Binding-site contacts:
Ligand atom O4' contacts residue PRO334 of chain 11.A at 4.0 Å.
Ligand atom C4' contacts residue GLN252 of chain 11.A at 3.5 Å.
Ligand atom N1 contacts residue LEU328 of chain 11.A at 3.8 Å.
Ligand atom OP1 contacts residue ARG391 of chain 11.A at 3.8 Å.
Ligand atom C3' contacts residue PHE333 of chain 11.A at 3.8 Å (hydrophobic).
Ligand atom OP2 contacts residue PHE333 of chain 11.A at 3.3 Å.
Ligand atom C1' contacts residue LEU328 of chain 11.A at 3.9 Å (hydrophobic).
Ligand atom OP1 contacts residue GLN252 of chain 11.A at 3.7 Å.
Ligand atom N1 contacts residue PHE333 of chain 11.A at 3.8 Å.
Ligand atom OP2 contacts residue ARG391 of chain 11.A at 3.9 Å.
Ligand atom O4' contacts residue GLN252 of chain 11.A at 3.9 Å.
Ligand atom C4 contacts residue GLY98 of chain 11.A at 3.2 Å.
Ligand atom C5 contacts residue GLY98 of chain 11.A at 2.9 Å.
Ligand atom O5' contacts residue PHE333 of chain 11.A at 3.8 Å.
Ligand atom C5' contacts residue GLN252 of chain 11.A at 3.4 Å.
Ligand atom O4 contacts residue GLY98 of chain 11.A at 2.8 Å (h-bond).
Ligand atom O5' contacts residue LEU328 of chain 11.A at 3.6 Å.
Ligand atom C6 contacts residue GLY98 of chain 11.A at 4.1 Å.
Ligand atom C2' contacts residue PHE333 of chain 11.A at 2.9 Å (hydrophobic).
Ligand atom C4 contacts residue PRO334 of chain 11.A at 3.6 Å (hydrophobic).
Ligand atom P contacts residue PHE333 of chain 11.A at 3.8 Å.
Ligand atom OP2 contacts residue GLU102 of chain 11.A at 3.5 Å (salt-bridge).
Ligand atom C7 contacts residue TYR336 of chain 11.A at 3.6 Å (hydrophobic).
Ligand atom O4 contacts residue PRO334 of chain 11.A at 3.7 Å.
Ligand atom O2 contacts residue PRO334 of chain 11.A at 3.8 Å.
Ligand atom C2 contacts residue LEU328 of chain 11.A at 3.0 Å (hydrophobic).
Ligand atom O5' contacts residue GLN252 of chain 11.A at 3.1 Å (h-bond).
Ligand atom O2 contacts residue LEU328 of chain 11.A at 2.2 Å.
Ligand atom O4' contacts residue LEU328 of chain 11.A at 3.0 Å.
Ligand atom C5' contacts residue PHE333 of chain 11.A at 3.2 Å (hydrophobic).
Ligand atom C4' contacts residue LEU328 of chain 11.A at 4.1 Å (hydrophobic).
Ligand atom C6 contacts residue PHE333 of chain 11.A at 3.7 Å (hydrophobic).
Ligand atom O4 contacts residue ALA259 of chain 11.A at 3.2 Å.
Ligand atom OP2 contacts residue GLN252 of chain 11.A at 4.1 Å.
Ligand atom N3 contacts residue PRO334 of chain 11.A at 3.5 Å.
Ligand atom O3' contacts residue PHE333 of chain 11.A at 3.5 Å.
Ligand atom C1' contacts residue PHE333 of chain 11.A at 3.1 Å (hydrophobic).
Ligand atom C2 contacts residue PRO334 of chain 11.A at 3.7 Å (hydrophobic).
Ligand atom C2' contacts residue LEU328 of chain 11.A at 3.7 Å (hydrophobic).
Ligand atom N3 contacts residue LEU328 of chain 11.A at 3.9 Å.

This small molecule binds to this protein.
Small molecule (SMILES): Cc1cn([C@H]2C[C@H](O[P](=O)(O)OC[C@H]3O[C@@H](n4cc(C)c(=O)[nH]c4=O)C[C@@H]3O)[C@@H](CO[P](=O)(O)O[C@H]3C[C@H](n4ccc(=O)[nH]c4=O)O[C@@H]3COP(=O)=O)O2)c(=O)[nH]c1=O

Sequence of chain 11.A:
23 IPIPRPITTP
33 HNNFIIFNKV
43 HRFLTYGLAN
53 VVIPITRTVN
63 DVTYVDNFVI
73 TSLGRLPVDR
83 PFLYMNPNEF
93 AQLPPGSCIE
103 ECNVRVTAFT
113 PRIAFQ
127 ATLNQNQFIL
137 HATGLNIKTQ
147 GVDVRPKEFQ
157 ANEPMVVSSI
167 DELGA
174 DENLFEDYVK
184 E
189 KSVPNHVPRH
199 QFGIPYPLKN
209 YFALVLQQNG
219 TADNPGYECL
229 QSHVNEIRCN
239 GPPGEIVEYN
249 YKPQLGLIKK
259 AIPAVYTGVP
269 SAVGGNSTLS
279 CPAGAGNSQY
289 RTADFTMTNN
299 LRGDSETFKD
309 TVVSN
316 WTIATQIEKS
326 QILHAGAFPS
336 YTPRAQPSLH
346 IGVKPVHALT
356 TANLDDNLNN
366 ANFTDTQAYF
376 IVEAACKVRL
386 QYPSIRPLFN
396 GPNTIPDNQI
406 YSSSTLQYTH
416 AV